The small molecule below binds the protein below.
Small molecule (SMILES): CCC(=O)N(C(=O)[C@@H]1CCOc2ccc(Cl)cc21)c1cncc2ccccc12

Sequence of chain 2.A:
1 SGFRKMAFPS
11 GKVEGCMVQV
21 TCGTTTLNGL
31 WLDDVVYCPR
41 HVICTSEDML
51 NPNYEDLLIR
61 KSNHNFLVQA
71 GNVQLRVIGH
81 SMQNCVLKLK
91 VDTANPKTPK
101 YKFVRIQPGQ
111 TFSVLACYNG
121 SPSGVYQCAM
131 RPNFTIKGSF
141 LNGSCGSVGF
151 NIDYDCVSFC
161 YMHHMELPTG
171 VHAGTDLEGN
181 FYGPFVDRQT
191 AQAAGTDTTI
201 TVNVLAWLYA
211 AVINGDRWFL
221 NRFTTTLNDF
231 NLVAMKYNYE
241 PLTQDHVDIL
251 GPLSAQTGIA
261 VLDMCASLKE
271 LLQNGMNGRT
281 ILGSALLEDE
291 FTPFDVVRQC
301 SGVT

Binding-site contacts:
Ligand atom O contacts residue CYS145 of chain 1.A at 3.2 Å (h-bond).
Ligand atom CL contacts residue HIS164 of chain 1.A at 3.6 Å.
Ligand atom CL contacts residue MET165 of chain 1.A at 3.8 Å.
Ligand atom N1 contacts residue HIS163 of chain 1.A at 2.8 Å (h-bond).
Ligand atom C12 contacts residue ARG188 of chain 1.A at 3.6 Å.
Ligand atom C21 contacts residue CYS145 of chain 1.A at 3.7 Å (hydrophobic).
Ligand atom O2 contacts residue GLN189 of chain 1.A at 3.5 Å.
Ligand atom C1 contacts residue ASN142 of chain 1.A at 3.4 Å.
Ligand atom C contacts residue GLY143 of chain 1.A at 3.5 Å.
Ligand atom CL contacts residue ASP187 of chain 1.A at 3.2 Å.
Ligand atom O1 contacts residue MET165 of chain 1.A at 3.5 Å.
Ligand atom C21 contacts residue HIS163 of chain 1.A at 3.4 Å.
Ligand atom C9 contacts residue HIS164 of chain 1.A at 3.4 Å.
Ligand atom N contacts residue CYS145 of chain 1.A at 3.7 Å.
Ligand atom C11 contacts residue ARG188 of chain 1.A at 3.5 Å.
Ligand atom C17 contacts residue ASN142 of chain 1.A at 3.5 Å.
Ligand atom O1 contacts residue GLU166 of chain 1.A at 3.0 Å (salt-bridge).
Ligand atom C contacts residue CYS145 of chain 1.A at 1.8 Å (hydrophobic).
Ligand atom C18 contacts residue LEU141 of chain 1.A at 3.5 Å (hydrophobic).
Ligand atom C21 contacts residue GLU166 of chain 1.A at 3.7 Å.
Ligand atom N1 contacts residue GLU166 of chain 1.A at 3.7 Å.
Ligand atom C11 contacts residue MET165 of chain 1.A at 3.3 Å (hydrophobic).
Ligand atom C10 contacts residue MET49 of chain 1.A at 3.6 Å (hydrophobic).
Ligand atom CL contacts residue HIS41 of chain 1.A at 3.2 Å.
Ligand atom C18 contacts residue ASN142 of chain 1.A at 3.5 Å.
Ligand atom C2 contacts residue CYS145 of chain 1.A at 3.0 Å (hydrophobic).
Ligand atom C1 contacts residue CYS145 of chain 1.A at 2.8 Å (hydrophobic).
Ligand atom C11 contacts residue MET49 of chain 1.A at 3.4 Å (hydrophobic).
Ligand atom C20 contacts residue PHE140 of chain 1.A at 3.3 Å (hydrophobic).
Ligand atom C12 contacts residue MET49 of chain 1.A at 3.7 Å (hydrophobic).
Ligand atom C16 contacts residue ASN142 of chain 1.A at 3.7 Å.
Ligand atom C20 contacts residue GLU166 of chain 1.A at 3.5 Å.
Ligand atom C6 contacts residue GLN189 of chain 1.A at 3.5 Å.
Ligand atom C18 contacts residue PHE140 of chain 1.A at 3.5 Å (hydrophobic).
Ligand atom C10 contacts residue MET165 of chain 1.A at 3.6 Å (hydrophobic).
Ligand atom C19 contacts residue LEU141 of chain 1.A at 3.7 Å (hydrophobic).
Ligand atom O contacts residue HIS41 of chain 1.A at 3.4 Å (h-bond).
Ligand atom C18 contacts residue GLU166 of chain 1.A at 3.7 Å.
Ligand atom C1 contacts residue GLY143 of chain 1.A at 3.5 Å.
Ligand atom C12 contacts residue GLN189 of chain 1.A at 3.5 Å.

Sequence of chain 1.A:
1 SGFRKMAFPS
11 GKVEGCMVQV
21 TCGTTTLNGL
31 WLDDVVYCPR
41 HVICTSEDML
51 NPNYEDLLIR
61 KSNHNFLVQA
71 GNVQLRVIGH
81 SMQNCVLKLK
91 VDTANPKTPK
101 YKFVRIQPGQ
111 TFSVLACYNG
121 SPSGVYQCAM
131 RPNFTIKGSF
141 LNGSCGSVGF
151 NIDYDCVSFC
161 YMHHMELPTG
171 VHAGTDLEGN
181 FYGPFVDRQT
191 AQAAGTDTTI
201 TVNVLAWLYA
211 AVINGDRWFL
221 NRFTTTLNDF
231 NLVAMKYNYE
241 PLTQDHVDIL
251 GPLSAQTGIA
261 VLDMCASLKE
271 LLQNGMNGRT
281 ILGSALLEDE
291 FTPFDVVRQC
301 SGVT